Sequence of chain 1.D:
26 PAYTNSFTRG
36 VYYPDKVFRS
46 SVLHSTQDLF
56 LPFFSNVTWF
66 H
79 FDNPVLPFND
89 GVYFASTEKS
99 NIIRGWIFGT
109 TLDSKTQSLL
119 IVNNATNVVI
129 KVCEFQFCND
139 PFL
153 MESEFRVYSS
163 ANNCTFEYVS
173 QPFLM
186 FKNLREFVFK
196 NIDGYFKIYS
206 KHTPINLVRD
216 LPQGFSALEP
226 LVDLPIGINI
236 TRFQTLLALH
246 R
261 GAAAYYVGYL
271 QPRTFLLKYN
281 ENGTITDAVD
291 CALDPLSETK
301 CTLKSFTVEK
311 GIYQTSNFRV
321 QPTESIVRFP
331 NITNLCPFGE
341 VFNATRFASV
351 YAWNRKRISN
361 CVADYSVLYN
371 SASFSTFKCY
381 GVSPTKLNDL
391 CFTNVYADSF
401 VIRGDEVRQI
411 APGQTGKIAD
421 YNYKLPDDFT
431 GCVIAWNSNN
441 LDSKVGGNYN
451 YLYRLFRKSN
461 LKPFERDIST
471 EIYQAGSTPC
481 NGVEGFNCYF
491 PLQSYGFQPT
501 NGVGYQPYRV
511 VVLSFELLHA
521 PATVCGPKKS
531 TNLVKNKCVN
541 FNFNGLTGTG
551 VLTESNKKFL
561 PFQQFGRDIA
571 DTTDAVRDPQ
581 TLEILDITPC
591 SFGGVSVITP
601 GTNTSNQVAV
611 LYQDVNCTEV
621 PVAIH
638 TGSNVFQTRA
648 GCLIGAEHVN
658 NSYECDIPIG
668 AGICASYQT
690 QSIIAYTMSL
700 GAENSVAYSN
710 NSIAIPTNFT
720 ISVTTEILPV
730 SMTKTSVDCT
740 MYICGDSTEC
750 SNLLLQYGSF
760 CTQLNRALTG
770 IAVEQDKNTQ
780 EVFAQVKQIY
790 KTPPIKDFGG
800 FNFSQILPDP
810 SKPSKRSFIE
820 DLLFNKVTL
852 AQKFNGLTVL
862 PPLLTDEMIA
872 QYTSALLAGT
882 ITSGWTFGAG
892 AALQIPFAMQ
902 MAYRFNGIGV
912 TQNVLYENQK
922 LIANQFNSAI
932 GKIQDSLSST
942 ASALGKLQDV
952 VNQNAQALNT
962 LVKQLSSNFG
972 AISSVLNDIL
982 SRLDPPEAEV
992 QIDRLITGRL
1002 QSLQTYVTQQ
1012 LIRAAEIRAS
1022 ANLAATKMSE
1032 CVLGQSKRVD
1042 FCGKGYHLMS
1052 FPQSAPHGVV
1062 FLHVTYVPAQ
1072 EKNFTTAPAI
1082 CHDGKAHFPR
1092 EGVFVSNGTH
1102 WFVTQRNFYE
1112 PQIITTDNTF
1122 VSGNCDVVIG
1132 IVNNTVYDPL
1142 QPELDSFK

Binding-site contacts:
Ligand atom C1 contacts residue LEU922 of chain 1.D at 4.3 Å (hydrophobic).
Ligand atom O6 contacts residue GLN926 of chain 1.D at 3.6 Å (h-bond).
Ligand atom C8 contacts residue ASN717 of chain 1.D at 4.0 Å.
Ligand atom C2 contacts residue LEU922 of chain 1.D at 4.4 Å (hydrophobic).
Ligand atom N2 contacts residue ASN717 of chain 1.D at 2.9 Å (h-bond).
Ligand atom C5 contacts residue ASN717 of chain 1.D at 3.7 Å.
Ligand atom C2 contacts residue ASN717 of chain 1.D at 2.4 Å.
Ligand atom C4 contacts residue LEU922 of chain 1.D at 4.3 Å (hydrophobic).
Ligand atom C3 contacts residue LEU922 of chain 1.D at 3.8 Å (hydrophobic).
Ligand atom C5 contacts residue LEU922 of chain 1.D at 4.1 Å (hydrophobic).
Ligand atom C2 contacts residue GLN1071 of chain 1.D at 4.1 Å.
Ligand atom O7 contacts residue ASN717 of chain 1.D at 3.2 Å (h-bond).
Ligand atom C4 contacts residue ASN717 of chain 1.D at 4.2 Å.
Ligand atom O4 contacts residue LEU922 of chain 1.D at 4.2 Å.
Ligand atom O5 contacts residue ASN717 of chain 1.D at 2.4 Å (h-bond).
Ligand atom C1 contacts residue GLN1071 of chain 1.D at 4.0 Å.
Ligand atom C3 contacts residue ASN717 of chain 1.D at 3.8 Å.
Ligand atom C1 contacts residue ASN717 of chain 1.D at 1.4 Å.
Ligand atom C8 contacts residue THR716 of chain 1.D at 4.4 Å.
Ligand atom C7 contacts residue GLN1071 of chain 1.D at 3.7 Å.
Ligand atom O7 contacts residue GLN1071 of chain 1.D at 2.7 Å (h-bond).
Ligand atom C7 contacts residue ASN717 of chain 1.D at 3.2 Å.
Ligand atom O5 contacts residue GLN1071 of chain 1.D at 4.0 Å.

A protein and the small-molecule ligand that binds it are described below.
Small molecule (SMILES): CC(=O)N[C@H]1[C@H](O[C@H]2[C@H](O)[C@@H](NC(C)=O)CO[C@@H]2CO)O[C@H](CO)[C@@H](O)[C@@H]1O